Sequence of chain 50.K:
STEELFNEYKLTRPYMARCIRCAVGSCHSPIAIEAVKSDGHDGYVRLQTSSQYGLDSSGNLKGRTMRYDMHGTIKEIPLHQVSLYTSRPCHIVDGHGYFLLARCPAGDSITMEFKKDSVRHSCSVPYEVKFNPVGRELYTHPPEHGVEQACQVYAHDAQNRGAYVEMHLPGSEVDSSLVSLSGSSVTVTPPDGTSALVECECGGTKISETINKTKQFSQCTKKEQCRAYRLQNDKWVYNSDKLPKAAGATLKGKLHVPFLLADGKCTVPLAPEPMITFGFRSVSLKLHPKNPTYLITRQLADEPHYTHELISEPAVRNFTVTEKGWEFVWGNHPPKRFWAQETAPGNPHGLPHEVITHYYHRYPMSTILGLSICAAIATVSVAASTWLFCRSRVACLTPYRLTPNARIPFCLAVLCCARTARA

The small molecule below binds the protein below.
Small molecule (SMILES): CC(=O)N[C@@H]1[C@@H](O)[C@H](O)[C@@H](CO)O[C@H]1O

Binding-site contacts:
Ligand atom O6 contacts residue ASN318 of chain 50.K at 3.0 Å (h-bond).
Ligand atom O6 contacts residue SER284 of chain 50.K at 2.9 Å (h-bond).
Ligand atom C6 contacts residue ASN318 of chain 50.K at 3.2 Å.
Ligand atom O4 contacts residue ASN318 of chain 50.K at 4.5 Å.
Ligand atom C6 contacts residue SER284 of chain 50.K at 3.4 Å.